A small-molecule ligand and the protein it binds are described below.
Small molecule (SMILES): NC(=O)c1cc[n+](COC[n+]2ccccc2/C=N/O)cc1

Sequence of chain 1.A:
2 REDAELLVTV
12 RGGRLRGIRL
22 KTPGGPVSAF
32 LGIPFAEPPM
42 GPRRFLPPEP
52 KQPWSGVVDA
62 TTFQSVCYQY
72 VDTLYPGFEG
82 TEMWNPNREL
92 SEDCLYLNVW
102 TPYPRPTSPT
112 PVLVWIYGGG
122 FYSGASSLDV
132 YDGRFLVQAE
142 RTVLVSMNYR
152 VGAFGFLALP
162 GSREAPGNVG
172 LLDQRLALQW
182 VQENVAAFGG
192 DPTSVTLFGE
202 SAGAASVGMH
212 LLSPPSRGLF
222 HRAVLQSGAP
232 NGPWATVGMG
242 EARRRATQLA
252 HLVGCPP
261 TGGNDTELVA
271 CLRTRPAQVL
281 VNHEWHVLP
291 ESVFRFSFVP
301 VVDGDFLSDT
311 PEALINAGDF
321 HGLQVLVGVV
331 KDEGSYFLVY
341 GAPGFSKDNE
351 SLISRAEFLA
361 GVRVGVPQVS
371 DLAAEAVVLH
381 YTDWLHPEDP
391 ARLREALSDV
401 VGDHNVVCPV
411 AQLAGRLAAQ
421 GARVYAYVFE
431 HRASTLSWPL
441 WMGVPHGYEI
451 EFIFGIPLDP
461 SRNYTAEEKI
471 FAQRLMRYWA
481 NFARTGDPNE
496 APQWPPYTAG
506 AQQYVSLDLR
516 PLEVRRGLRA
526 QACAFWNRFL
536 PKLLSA

Binding-site contacts:
Ligand atom C9 contacts residue TYR123 of chain 1.A at 3.0 Å (hydrophobic).
Ligand atom C8 contacts residue TYR336 of chain 1.A at 3.4 Å (hydrophobic).
Ligand atom C11 contacts residue TYR123 of chain 1.A at 3.2 Å (hydrophobic).
Ligand atom C14 contacts residue TYR340 of chain 1.A at 3.4 Å (hydrophobic).
Ligand atom N1 contacts residue HIS446 of chain 1.A at 2.8 Å (h-bond).
Ligand atom C14 contacts residue ASP73 of chain 1.A at 3.9 Å.
Ligand atom C5 contacts residue TRP85 of chain 1.A at 3.4 Å (hydrophobic).
Ligand atom C2 contacts residue TRP85 of chain 1.A at 3.5 Å (hydrophobic).
Ligand atom C6 contacts residue TRP85 of chain 1.A at 3.6 Å (hydrophobic).
Ligand atom C10 contacts residue ASP73 of chain 1.A at 3.7 Å.
Ligand atom C1 contacts residue TRP85 of chain 1.A at 3.6 Å (hydrophobic).
Ligand atom C7 contacts residue TYR336 of chain 1.A at 3.1 Å (hydrophobic).
Ligand atom O2 contacts residue TYR336 of chain 1.A at 3.5 Å (h-bond).
Ligand atom O1 contacts residue TYR448 of chain 1.A at 3.4 Å.
Ligand atom N3 contacts residue TYR336 of chain 1.A at 3.4 Å (h-bond).
Ligand atom C3 contacts residue GLU201 of chain 1.A at 3.8 Å.
Ligand atom N2 contacts residue TRP85 of chain 1.A at 3.4 Å.
Ligand atom O1 contacts residue HIS446 of chain 1.A at 2.3 Å (h-bond).
Ligand atom N4 contacts residue ASP73 of chain 1.A at 3.1 Å (salt-bridge).
Ligand atom C12 contacts residue TYR123 of chain 1.A at 3.4 Å (hydrophobic).
Ligand atom C1 contacts residue TYR336 of chain 1.A at 3.4 Å (hydrophobic).
Ligand atom C12 contacts residue TYR336 of chain 1.A at 3.9 Å (hydrophobic).
Ligand atom C3 contacts residue TRP85 of chain 1.A at 3.6 Å (hydrophobic).
Ligand atom N3 contacts residue TYR123 of chain 1.A at 3.1 Å (h-bond).
Ligand atom C3 contacts residue VX1 of chain 1.G at 3.9 Å.
Ligand atom C13 contacts residue TYR336 of chain 1.A at 3.1 Å (hydrophobic).
Ligand atom C11 contacts residue TYR340 of chain 1.A at 3.6 Å (hydrophobic).
Ligand atom N1 contacts residue GLY447 of chain 1.A at 3.9 Å.
Ligand atom N1 contacts residue TRP85 of chain 1.A at 3.6 Å.
Ligand atom C4 contacts residue TRP85 of chain 1.A at 3.5 Å (hydrophobic).
Ligand atom C11 contacts residue ASP73 of chain 1.A at 3.7 Å.
Ligand atom O3 contacts residue TYR340 of chain 1.A at 3.2 Å.
Ligand atom N4 contacts residue TYR340 of chain 1.A at 3.9 Å.
Ligand atom C4 contacts residue GLU201 of chain 1.A at 3.3 Å.
Ligand atom C10 contacts residue TYR123 of chain 1.A at 3.1 Å (hydrophobic).
Ligand atom C7 contacts residue TRP85 of chain 1.A at 3.4 Å (hydrophobic).
Ligand atom C13 contacts residue TYR123 of chain 1.A at 3.3 Å (hydrophobic).
Ligand atom C12 contacts residue TYR340 of chain 1.A at 3.4 Å (hydrophobic).
Ligand atom N4 contacts residue TYR71 of chain 1.A at 3.2 Å.
Ligand atom O1 contacts residue TYR336 of chain 1.A at 3.3 Å.